The small molecule below binds the protein below.
Small molecule (SMILES): CO[C@H]1O[C@H](CO)[C@@H](O)[C@H](O)[C@@H]1O

Sequence of chain 2.N:
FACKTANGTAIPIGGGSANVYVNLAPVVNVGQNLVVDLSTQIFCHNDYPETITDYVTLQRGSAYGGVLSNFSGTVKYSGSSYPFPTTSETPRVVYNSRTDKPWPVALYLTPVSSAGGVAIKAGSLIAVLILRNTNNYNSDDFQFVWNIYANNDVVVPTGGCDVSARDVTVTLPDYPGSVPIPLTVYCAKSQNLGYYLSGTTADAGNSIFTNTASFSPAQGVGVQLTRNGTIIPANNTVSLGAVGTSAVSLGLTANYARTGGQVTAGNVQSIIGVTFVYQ

Binding-site contacts:
Ligand atom O3 contacts residue ASN135 of chain 2.N at 2.6 Å (h-bond).
Ligand atom O6 contacts residue ASN46 of chain 2.N at 2.7 Å (h-bond).
Ligand atom C3 contacts residue ASP140 of chain 2.N at 3.5 Å.
Ligand atom O4 contacts residue ILE52 of chain 2.N at 3.3 Å.
Ligand atom C4 contacts residue ASN135 of chain 2.N at 3.5 Å.
Ligand atom C6 contacts residue ASP54 of chain 2.N at 3.7 Å.
Ligand atom C4 contacts residue ASP54 of chain 2.N at 3.2 Å.
Ligand atom O2 contacts residue ILE13 of chain 2.N at 3.4 Å.
Ligand atom O2 contacts residue ASN133 of chain 2.N at 4.2 Å.
Ligand atom C5 contacts residue ASP54 of chain 2.N at 4.1 Å.
Ligand atom O1 contacts residue TYR48 of chain 2.N at 4.2 Å.
Ligand atom C5 contacts residue PHE1 of chain 2.N at 3.6 Å (hydrophobic).
Ligand atom C5 contacts residue ILE52 of chain 2.N at 4.2 Å (hydrophobic).
Ligand atom C7 contacts residue TYR48 of chain 2.N at 3.2 Å (hydrophobic).
Ligand atom O6 contacts residue ASP54 of chain 2.N at 3.5 Å (salt-bridge).
Ligand atom C6 contacts residue ASN46 of chain 2.N at 3.3 Å.
Ligand atom O5 contacts residue PHE1 of chain 2.N at 2.8 Å (h-bond).
Ligand atom C1 contacts residue ILE13 of chain 2.N at 4.0 Å (hydrophobic).
Ligand atom C1 contacts residue PHE1 of chain 2.N at 3.5 Å (hydrophobic).
Ligand atom C6 contacts residue TYR48 of chain 2.N at 3.5 Å (hydrophobic).
Ligand atom C6 contacts residue ASP47 of chain 2.N at 3.8 Å.
Ligand atom O3 contacts residue ASP140 of chain 2.N at 2.9 Å (salt-bridge).
Ligand atom O6 contacts residue PHE1 of chain 2.N at 2.8 Å (h-bond).
Ligand atom O5 contacts residue ASP47 of chain 2.N at 3.7 Å.
Ligand atom O6 contacts residue TYR48 of chain 2.N at 3.8 Å.
Ligand atom O4 contacts residue ASP54 of chain 2.N at 2.9 Å (salt-bridge).
Ligand atom O4 contacts residue ASN135 of chain 2.N at 2.6 Å (h-bond).
Ligand atom C6 contacts residue ILE52 of chain 2.N at 4.3 Å (hydrophobic).
Ligand atom C4 contacts residue PHE1 of chain 2.N at 3.7 Å (hydrophobic).
Ligand atom C2 contacts residue ILE13 of chain 2.N at 3.9 Å (hydrophobic).
Ligand atom O2 contacts residue PHE1 of chain 2.N at 2.9 Å (h-bond).
Ligand atom C3 contacts residue ASN135 of chain 2.N at 3.3 Å.
Ligand atom C2 contacts residue ASP140 of chain 2.N at 3.7 Å.
Ligand atom O2 contacts residue PHE142 of chain 2.N at 4.0 Å.
Ligand atom C5 contacts residue TYR48 of chain 2.N at 4.2 Å (hydrophobic).
Ligand atom O6 contacts residue ASP47 of chain 2.N at 2.9 Å (salt-bridge).
Ligand atom C6 contacts residue PHE1 of chain 2.N at 3.8 Å (hydrophobic).
Ligand atom C2 contacts residue PHE1 of chain 2.N at 3.7 Å (hydrophobic).
Ligand atom O5 contacts residue TYR48 of chain 2.N at 4.1 Å.
Ligand atom O3 contacts residue ASN133 of chain 2.N at 4.2 Å.